Sequence of chain 1.A:
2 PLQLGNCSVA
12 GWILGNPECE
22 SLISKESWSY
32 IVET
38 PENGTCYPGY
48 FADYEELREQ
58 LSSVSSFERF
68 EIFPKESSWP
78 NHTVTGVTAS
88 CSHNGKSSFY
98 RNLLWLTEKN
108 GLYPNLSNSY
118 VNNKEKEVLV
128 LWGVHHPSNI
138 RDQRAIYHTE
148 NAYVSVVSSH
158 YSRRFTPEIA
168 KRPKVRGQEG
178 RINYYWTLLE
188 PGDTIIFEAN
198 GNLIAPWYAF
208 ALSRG

A small-molecule ligand and the protein it binds are described below.
Small molecule (SMILES): CC(=O)N[C@@H]1[C@@H](O)[C@H](O)[C@@H](CO)O[C@H]1O

Binding-site contacts:
Ligand atom C5 contacts residue ASN78 of chain 1.A at 3.6 Å.
Ligand atom C2 contacts residue ASN78 of chain 1.A at 2.5 Å.
Ligand atom C7 contacts residue ASN78 of chain 1.A at 3.1 Å.
Ligand atom C8 contacts residue ASN78 of chain 1.A at 3.7 Å.
Ligand atom C1 contacts residue ASN78 of chain 1.A at 1.4 Å.
Ligand atom N2 contacts residue ASN78 of chain 1.A at 3.0 Å (h-bond).
Ligand atom C1 contacts residue PRO77 of chain 1.A at 4.3 Å (hydrophobic).
Ligand atom C4 contacts residue ASN78 of chain 1.A at 4.2 Å.
Ligand atom O7 contacts residue ASN78 of chain 1.A at 3.2 Å (h-bond).
Ligand atom N2 contacts residue PRO77 of chain 1.A at 4.2 Å.
Ligand atom C2 contacts residue PRO77 of chain 1.A at 3.8 Å (hydrophobic).
Ligand atom C3 contacts residue ASN78 of chain 1.A at 3.8 Å.
Ligand atom O5 contacts residue ASN78 of chain 1.A at 2.3 Å (h-bond).